Sequence of chain 1.D:
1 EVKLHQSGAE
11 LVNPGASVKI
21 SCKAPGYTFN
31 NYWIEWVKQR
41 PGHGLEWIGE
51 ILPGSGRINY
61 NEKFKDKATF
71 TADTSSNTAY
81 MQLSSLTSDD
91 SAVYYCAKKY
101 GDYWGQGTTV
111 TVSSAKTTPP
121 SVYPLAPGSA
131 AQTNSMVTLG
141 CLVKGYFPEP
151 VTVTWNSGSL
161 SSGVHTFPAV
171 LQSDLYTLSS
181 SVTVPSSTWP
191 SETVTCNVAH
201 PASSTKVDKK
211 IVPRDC

Binding-site contacts:
Ligand atom CAO contacts residue THR46 of chain 1.C at 3.8 Å.
Ligand atom CAK contacts residue THR46 of chain 1.C at 4.0 Å.
Ligand atom CAP contacts residue GLY101 of chain 1.D at 3.8 Å.
Ligand atom CAN contacts residue TYR91 of chain 1.C at 3.6 Å (hydrophobic).
Ligand atom CAG contacts residue LYS99 of chain 1.D at 3.8 Å.
Ligand atom CAK contacts residue LYS98 of chain 1.D at 3.7 Å.
Ligand atom CAO contacts residue TYR100 of chain 1.D at 3.4 Å (hydrophobic).
Ligand atom CAF contacts residue LYS99 of chain 1.D at 3.8 Å.
Ligand atom CAU contacts residue GLU35 of chain 1.D at 3.6 Å.
Ligand atom CAN contacts residue LYS99 of chain 1.D at 3.7 Å.
Ligand atom CAP contacts residue TYR49 of chain 1.C at 3.9 Å (hydrophobic).
Ligand atom CAP contacts residue TYR100 of chain 1.D at 3.5 Å (hydrophobic).
Ligand atom CAS contacts residue TRP47 of chain 1.D at 4.0 Å (hydrophobic).
Ligand atom CAO contacts residue GLY101 of chain 1.D at 3.6 Å.
Ligand atom CAJ contacts residue LEU89 of chain 1.C at 3.8 Å (hydrophobic).
Ligand atom CAH contacts residue PHE36 of chain 1.C at 3.8 Å (hydrophobic).
Ligand atom CAS contacts residue LEU89 of chain 1.C at 3.8 Å (hydrophobic).
Ligand atom CAC contacts residue ASN34 of chain 1.C at 3.4 Å.
Ligand atom CAB contacts residue ASN34 of chain 1.C at 3.3 Å.
Ligand atom CAM contacts residue ASN34 of chain 1.C at 3.6 Å.
Ligand atom CAE contacts residue LYS99 of chain 1.D at 3.7 Å.
Ligand atom CAM contacts residue TYR91 of chain 1.C at 3.7 Å (hydrophobic).
Ligand atom CAE contacts residue ASN34 of chain 1.C at 3.5 Å.
Ligand atom CAC contacts residue LYS99 of chain 1.D at 3.9 Å.
Ligand atom CAH contacts residue GLU35 of chain 1.D at 4.0 Å.
Ligand atom OAA contacts residue TYR91 of chain 1.C at 3.6 Å.
Ligand atom CAM contacts residue LYS99 of chain 1.D at 3.4 Å.
Ligand atom CAS contacts residue GLU35 of chain 1.D at 3.6 Å.
Ligand atom CAR contacts residue TRP104 of chain 1.D at 3.9 Å (hydrophobic).
Ligand atom CAG contacts residue TYR100 of chain 1.D at 3.4 Å (hydrophobic).
Ligand atom CAK contacts residue TYR100 of chain 1.D at 4.0 Å (hydrophobic).
Ligand atom CAI contacts residue GLU35 of chain 1.D at 3.7 Å.
Ligand atom CAB contacts residue LYS99 of chain 1.D at 3.8 Å.
Ligand atom CAQ contacts residue TYR49 of chain 1.C at 3.6 Å (hydrophobic).
Ligand atom CAT contacts residue TRP104 of chain 1.D at 3.6 Å (hydrophobic).
Ligand atom CAT contacts residue GLU35 of chain 1.D at 4.0 Å.
Ligand atom CAU contacts residue VAL37 of chain 1.D at 3.8 Å (hydrophobic).
Ligand atom CAF contacts residue ASN34 of chain 1.C at 3.5 Å.
Ligand atom CAN contacts residue ASN34 of chain 1.C at 3.6 Å.
Ligand atom CAR contacts residue PHE36 of chain 1.C at 3.6 Å (hydrophobic).

A small-molecule ligand and the protein it binds are described below.
Small molecule (SMILES): Oc1ccc2ccc3c4ccccc4cc4ccc1c2c43

Sequence of chain 1.C:
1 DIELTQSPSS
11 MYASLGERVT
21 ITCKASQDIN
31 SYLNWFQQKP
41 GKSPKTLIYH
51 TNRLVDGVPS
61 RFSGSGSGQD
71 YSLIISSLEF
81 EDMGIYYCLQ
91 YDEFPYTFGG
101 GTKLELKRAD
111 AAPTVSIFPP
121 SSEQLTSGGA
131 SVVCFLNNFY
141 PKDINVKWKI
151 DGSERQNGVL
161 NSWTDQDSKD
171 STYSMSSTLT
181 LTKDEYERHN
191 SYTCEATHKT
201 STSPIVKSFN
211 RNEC